Binding-site contacts:
Ligand atom CAS contacts residue HIS259 of chain 1.A at 3.5 Å.
Ligand atom CAJ contacts residue LEU263 of chain 1.A at 3.6 Å (hydrophobic).
Ligand atom CAE contacts residue CYS95 of chain 1.A at 4.1 Å (hydrophobic).
Ligand atom OAA contacts residue TYR283 of chain 1.A at 3.4 Å.
Ligand atom CAP contacts residue PHE92 of chain 1.A at 4.1 Å (hydrophobic).
Ligand atom CAJ contacts residue PHE92 of chain 1.A at 3.6 Å (hydrophobic).
Ligand atom CAP contacts residue GLN96 of chain 1.A at 4.0 Å.
Ligand atom OAN contacts residue HIS259 of chain 1.A at 3.1 Å.
Ligand atom OAB contacts residue HIS133 of chain 1.A at 2.4 Å (h-bond).
Ligand atom OAB contacts residue HIS259 of chain 1.A at 3.9 Å.
Ligand atom CAQ contacts residue SER99 of chain 1.A at 3.3 Å.
Ligand atom CAS contacts residue SER99 of chain 1.A at 3.5 Å.
Ligand atom CAL contacts residue HIS259 of chain 1.A at 3.5 Å.
Ligand atom CAO contacts residue HIS259 of chain 1.A at 3.0 Å.
Ligand atom CLAC contacts residue PHE92 of chain 1.A at 3.9 Å.
Ligand atom CAE contacts residue SER99 of chain 1.A at 3.4 Å.
Ligand atom CAI contacts residue GLN96 of chain 1.A at 3.1 Å.
Ligand atom OAB contacts residue TYR283 of chain 1.A at 3.1 Å (h-bond).
Ligand atom CAM contacts residue HIS259 of chain 1.A at 4.0 Å.
Ligand atom CAG contacts residue SER99 of chain 1.A at 2.8 Å.
Ligand atom CAO contacts residue LEU279 of chain 1.A at 4.0 Å (hydrophobic).
Ligand atom CAK contacts residue GLN96 of chain 1.A at 3.9 Å.
Ligand atom OAB contacts residue LEU279 of chain 1.A at 3.6 Å.
Ligand atom CAO contacts residue HIS133 of chain 1.A at 3.5 Å.
Ligand atom CAL contacts residue PHE92 of chain 1.A at 4.0 Å (hydrophobic).
Ligand atom CAF contacts residue CYS95 of chain 1.A at 3.2 Å (hydrophobic).
Ligand atom CAL contacts residue LEU263 of chain 1.A at 3.7 Å (hydrophobic).
Ligand atom OAA contacts residue HIS259 of chain 1.A at 2.4 Å (h-bond).
Ligand atom OAA contacts residue LEU263 of chain 1.A at 3.3 Å.
Ligand atom CAL contacts residue PHE173 of chain 1.A at 3.7 Å (hydrophobic).
Ligand atom CAG contacts residue ILE136 of chain 1.A at 4.0 Å (hydrophobic).
Ligand atom CAJ contacts residue PHE173 of chain 1.A at 3.9 Å (hydrophobic).
Ligand atom CLAC contacts residue GLN96 of chain 1.A at 3.7 Å.
Ligand atom CAO contacts residue TYR283 of chain 1.A at 3.5 Å (hydrophobic).
Ligand atom CAD contacts residue CYS95 of chain 1.A at 3.6 Å (hydrophobic).
Ligand atom CAI contacts residue PHE92 of chain 1.A at 4.0 Å (hydrophobic).
Ligand atom CAM contacts residue HIS133 of chain 1.A at 3.7 Å.
Ligand atom CAR contacts residue HIS259 of chain 1.A at 3.6 Å.
Ligand atom CAM contacts residue SER99 of chain 1.A at 3.6 Å.
Ligand atom CAH contacts residue CYS95 of chain 1.A at 3.6 Å (hydrophobic).

This small molecule binds to this protein.
Small molecule (SMILES): O=C(O)[C@H](Cc1ccccc1)Oc1ccc(Cl)cc1

Sequence of chain 1.A:
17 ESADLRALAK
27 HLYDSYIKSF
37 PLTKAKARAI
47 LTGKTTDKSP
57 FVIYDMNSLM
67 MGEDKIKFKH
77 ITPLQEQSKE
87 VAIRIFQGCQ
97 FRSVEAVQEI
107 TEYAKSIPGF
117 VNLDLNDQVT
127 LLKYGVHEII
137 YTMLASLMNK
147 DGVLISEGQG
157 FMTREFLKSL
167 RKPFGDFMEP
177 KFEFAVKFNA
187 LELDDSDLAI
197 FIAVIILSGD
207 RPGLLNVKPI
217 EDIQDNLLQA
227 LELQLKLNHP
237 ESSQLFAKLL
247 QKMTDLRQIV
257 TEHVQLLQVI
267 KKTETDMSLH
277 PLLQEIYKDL